Sequence of chain 1.B:
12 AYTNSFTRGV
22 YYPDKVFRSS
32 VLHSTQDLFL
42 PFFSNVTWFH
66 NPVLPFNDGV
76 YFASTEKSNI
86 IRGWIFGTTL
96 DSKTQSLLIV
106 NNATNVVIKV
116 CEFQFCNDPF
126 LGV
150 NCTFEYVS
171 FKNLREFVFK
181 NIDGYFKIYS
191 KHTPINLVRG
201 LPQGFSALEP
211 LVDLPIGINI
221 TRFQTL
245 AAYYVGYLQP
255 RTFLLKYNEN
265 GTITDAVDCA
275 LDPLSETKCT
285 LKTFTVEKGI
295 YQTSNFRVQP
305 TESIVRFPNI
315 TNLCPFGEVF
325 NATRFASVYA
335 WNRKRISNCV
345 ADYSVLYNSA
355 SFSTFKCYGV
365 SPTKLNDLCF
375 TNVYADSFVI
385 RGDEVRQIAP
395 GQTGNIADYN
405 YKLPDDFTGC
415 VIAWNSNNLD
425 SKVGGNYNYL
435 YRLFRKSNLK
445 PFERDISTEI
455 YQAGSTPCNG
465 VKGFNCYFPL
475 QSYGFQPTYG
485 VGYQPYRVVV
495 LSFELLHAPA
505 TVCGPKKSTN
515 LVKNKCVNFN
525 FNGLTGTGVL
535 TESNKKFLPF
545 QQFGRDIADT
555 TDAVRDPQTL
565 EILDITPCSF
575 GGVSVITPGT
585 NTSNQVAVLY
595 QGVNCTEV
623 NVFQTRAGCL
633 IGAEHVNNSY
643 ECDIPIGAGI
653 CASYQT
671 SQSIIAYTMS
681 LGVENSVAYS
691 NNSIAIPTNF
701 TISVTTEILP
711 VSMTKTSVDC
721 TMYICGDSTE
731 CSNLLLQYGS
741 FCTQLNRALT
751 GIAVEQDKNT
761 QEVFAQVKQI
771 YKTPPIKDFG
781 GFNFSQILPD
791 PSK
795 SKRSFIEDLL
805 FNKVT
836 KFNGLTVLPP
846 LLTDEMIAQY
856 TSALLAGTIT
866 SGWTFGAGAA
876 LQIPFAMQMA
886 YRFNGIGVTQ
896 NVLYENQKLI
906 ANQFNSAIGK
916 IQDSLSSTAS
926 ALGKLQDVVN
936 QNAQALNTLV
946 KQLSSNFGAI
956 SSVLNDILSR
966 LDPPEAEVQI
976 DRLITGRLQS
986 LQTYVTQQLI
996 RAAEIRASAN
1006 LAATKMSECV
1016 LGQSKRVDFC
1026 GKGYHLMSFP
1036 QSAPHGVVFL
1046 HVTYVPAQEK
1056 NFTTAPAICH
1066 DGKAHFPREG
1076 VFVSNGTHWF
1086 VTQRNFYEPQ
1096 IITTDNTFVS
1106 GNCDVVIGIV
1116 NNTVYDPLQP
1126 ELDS

Binding-site contacts:
Ligand atom C2 contacts residue ASN639 of chain 1.B at 2.5 Å.
Ligand atom C5 contacts residue ASN639 of chain 1.B at 3.7 Å.
Ligand atom C7 contacts residue ASN639 of chain 1.B at 3.2 Å.
Ligand atom O5 contacts residue ASN639 of chain 1.B at 2.4 Å (h-bond).
Ligand atom C4 contacts residue ASN639 of chain 1.B at 4.2 Å.
Ligand atom O7 contacts residue ASN639 of chain 1.B at 3.2 Å (h-bond).
Ligand atom C8 contacts residue VAL638 of chain 1.B at 3.9 Å (hydrophobic).
Ligand atom C8 contacts residue HIS637 of chain 1.B at 3.6 Å.
Ligand atom C8 contacts residue ASN639 of chain 1.B at 3.9 Å.
Ligand atom N2 contacts residue ASN639 of chain 1.B at 2.9 Å (h-bond).
Ligand atom C3 contacts residue ASN639 of chain 1.B at 3.8 Å.
Ligand atom C1 contacts residue ASN639 of chain 1.B at 1.4 Å.

A small-molecule ligand and the protein it binds are described below.
Small molecule (SMILES): CC(=O)N[C@@H]1[C@@H](O)[C@H](O)[C@@H](CO)O[C@H]1O